This small molecule binds to this protein.
Small molecule (SMILES): CC(=O)N[C@@H]1[C@@H](O)[C@H](O)[C@@H](CO)O[C@H]1O

Binding-site contacts:
Ligand atom C8 contacts residue PHE347 of chain 1.C at 4.3 Å (hydrophobic).
Ligand atom O7 contacts residue ASN319 of chain 1.C at 3.2 Å (h-bond).
Ligand atom C8 contacts residue ASN319 of chain 1.C at 4.3 Å.
Ligand atom N2 contacts residue ASN319 of chain 1.C at 2.9 Å (h-bond).
Ligand atom C3 contacts residue ASN319 of chain 1.C at 3.8 Å.
Ligand atom C2 contacts residue ASN319 of chain 1.C at 2.5 Å.
Ligand atom C4 contacts residue ASN319 of chain 1.C at 4.2 Å.
Ligand atom C1 contacts residue ASN319 of chain 1.C at 1.4 Å.
Ligand atom C5 contacts residue ASN319 of chain 1.C at 3.7 Å.
Ligand atom O5 contacts residue ASN319 of chain 1.C at 2.4 Å (h-bond).
Ligand atom C7 contacts residue ASN319 of chain 1.C at 3.2 Å.

Sequence of chain 1.C:
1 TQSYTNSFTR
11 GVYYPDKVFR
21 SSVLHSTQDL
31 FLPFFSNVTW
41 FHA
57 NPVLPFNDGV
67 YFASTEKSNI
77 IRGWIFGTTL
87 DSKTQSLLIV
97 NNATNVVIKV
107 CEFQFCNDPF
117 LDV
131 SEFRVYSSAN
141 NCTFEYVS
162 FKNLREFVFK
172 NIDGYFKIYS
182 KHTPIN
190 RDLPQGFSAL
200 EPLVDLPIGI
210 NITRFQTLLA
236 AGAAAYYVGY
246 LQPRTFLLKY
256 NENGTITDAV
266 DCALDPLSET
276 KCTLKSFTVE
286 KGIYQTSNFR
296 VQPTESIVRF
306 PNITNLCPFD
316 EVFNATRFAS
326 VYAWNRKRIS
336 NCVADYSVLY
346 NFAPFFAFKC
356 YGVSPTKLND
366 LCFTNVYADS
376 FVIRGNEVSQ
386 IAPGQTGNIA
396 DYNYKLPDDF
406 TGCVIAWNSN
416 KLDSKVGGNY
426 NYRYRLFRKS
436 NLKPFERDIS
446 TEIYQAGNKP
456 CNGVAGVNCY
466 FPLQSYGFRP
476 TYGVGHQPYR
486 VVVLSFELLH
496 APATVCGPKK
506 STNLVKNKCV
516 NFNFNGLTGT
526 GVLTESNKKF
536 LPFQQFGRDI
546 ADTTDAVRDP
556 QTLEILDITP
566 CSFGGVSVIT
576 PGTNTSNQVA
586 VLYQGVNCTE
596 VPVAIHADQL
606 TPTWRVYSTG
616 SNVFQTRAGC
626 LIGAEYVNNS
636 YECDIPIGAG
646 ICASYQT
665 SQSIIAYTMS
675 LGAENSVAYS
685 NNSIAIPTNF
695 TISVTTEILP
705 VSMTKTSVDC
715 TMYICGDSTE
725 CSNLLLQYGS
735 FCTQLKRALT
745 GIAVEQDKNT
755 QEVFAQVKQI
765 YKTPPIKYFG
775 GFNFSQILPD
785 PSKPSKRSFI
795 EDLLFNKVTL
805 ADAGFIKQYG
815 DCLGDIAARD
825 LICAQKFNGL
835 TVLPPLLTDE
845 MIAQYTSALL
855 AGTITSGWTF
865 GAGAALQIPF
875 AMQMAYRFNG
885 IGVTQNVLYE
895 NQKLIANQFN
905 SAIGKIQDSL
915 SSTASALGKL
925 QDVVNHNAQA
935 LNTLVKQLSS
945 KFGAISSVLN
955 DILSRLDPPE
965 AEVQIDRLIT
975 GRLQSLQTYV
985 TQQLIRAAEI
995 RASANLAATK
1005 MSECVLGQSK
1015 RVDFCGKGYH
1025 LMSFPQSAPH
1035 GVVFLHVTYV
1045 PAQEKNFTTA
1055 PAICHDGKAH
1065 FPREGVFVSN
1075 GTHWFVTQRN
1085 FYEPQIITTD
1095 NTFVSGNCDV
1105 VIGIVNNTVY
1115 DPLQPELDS